Sequence of chain 1.B:
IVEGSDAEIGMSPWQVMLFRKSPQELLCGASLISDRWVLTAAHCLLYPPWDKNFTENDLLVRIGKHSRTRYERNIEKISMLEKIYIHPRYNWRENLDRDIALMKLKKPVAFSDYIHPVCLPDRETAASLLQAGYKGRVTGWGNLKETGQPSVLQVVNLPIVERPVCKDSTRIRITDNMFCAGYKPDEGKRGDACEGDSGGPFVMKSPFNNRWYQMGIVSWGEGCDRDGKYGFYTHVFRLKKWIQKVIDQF

Binding-site contacts:
Ligand atom C33 contacts residue GLU94 of chain 1.B at 3.6 Å.
Ligand atom C11 contacts residue SER226 of chain 1.B at 3.7 Å.
Ligand atom C11 contacts residue TRP227 of chain 1.B at 3.8 Å (hydrophobic).
Ligand atom C13 contacts residue LEU96 of chain 1.B at 3.6 Å (hydrophobic).
Ligand atom C8 contacts residue SER205 of chain 1.B at 3.2 Å.
Ligand atom C34 contacts residue LEU96 of chain 1.B at 3.8 Å (hydrophobic).
Ligand atom N4 contacts residue GLY228 of chain 1.B at 3.7 Å.
Ligand atom C9 contacts residue SER205 of chain 1.B at 2.8 Å.
Ligand atom C30 contacts residue ILE179 of chain 1.B at 3.7 Å (hydrophobic).
Ligand atom C32 contacts residue GLU94 of chain 1.B at 3.7 Å.
Ligand atom O12 contacts residue TRP50 of chain 1.B at 3.7 Å.
Ligand atom C35 contacts residue TRP227 of chain 1.B at 3.6 Å (hydrophobic).
Ligand atom N3 contacts residue ASP199 of chain 1.B at 2.5 Å (salt-bridge).
Ligand atom C2 contacts residue ALA200 of chain 1.B at 3.3 Å (hydrophobic).
Ligand atom C6 contacts residue TRP227 of chain 1.B at 3.8 Å (hydrophobic).
Ligand atom O15 contacts residue GLU229 of chain 1.B at 3.4 Å.
Ligand atom N10 contacts residue SER205 of chain 1.B at 3.4 Å (h-bond).
Ligand atom O24 contacts residue TRP227 of chain 1.B at 3.3 Å.
Ligand atom C27 contacts residue ILE179 of chain 1.B at 3.6 Å (hydrophobic).
Ligand atom C31 contacts residue ILE179 of chain 1.B at 3.7 Å (hydrophobic).
Ligand atom N3 contacts residue GLY230 of chain 1.B at 3.0 Å (h-bond).
Ligand atom N1 contacts residue ALA200 of chain 1.B at 3.4 Å (h-bond).
Ligand atom C17 contacts residue TYR47 of chain 1.B at 3.8 Å (hydrophobic).
Ligand atom C13 contacts residue HIS43 of chain 1.B at 3.6 Å.
Ligand atom C8 contacts residue SER226 of chain 1.B at 3.9 Å.
Ligand atom N10 contacts residue TRP227 of chain 1.B at 3.8 Å.
Ligand atom N10 contacts residue SER226 of chain 1.B at 2.9 Å (h-bond).
Ligand atom N1 contacts residue ASP199 of chain 1.B at 2.8 Å (salt-bridge).
Ligand atom N10 contacts residue HIS43 of chain 1.B at 3.2 Å (h-bond).
Ligand atom N1 contacts residue GLY238 of chain 1.B at 3.4 Å.
Ligand atom N25 contacts residue GLY228 of chain 1.B at 3.1 Å (h-bond).
Ligand atom C2 contacts residue ASP199 of chain 1.B at 3.4 Å.
Ligand atom N4 contacts residue ALA200 of chain 1.B at 3.9 Å.
Ligand atom C9 contacts residue HIS43 of chain 1.B at 3.9 Å.
Ligand atom O24 contacts residue GLY228 of chain 1.B at 3.1 Å (h-bond).
Ligand atom N3 contacts residue ALA200 of chain 1.B at 3.4 Å (h-bond).
Ligand atom C5 contacts residue SER226 of chain 1.B at 3.8 Å.
Ligand atom C7 contacts residue GLY228 of chain 1.B at 3.8 Å.
Ligand atom O15 contacts residue GLY228 of chain 1.B at 3.6 Å.
Ligand atom C14 contacts residue TYR47 of chain 1.B at 3.4 Å (hydrophobic).

A protein and the small-molecule ligand that binds it are described below.
Small molecule (SMILES): [H]/N=C(/N)NCCCCNC(=O)[C@@H]1CCCN1C(=O)[C@H](CC(C)C)NS(=O)(=O)Cc1ccccc1